This small molecule binds to this protein.
Small molecule (SMILES): Nc1ncnc2c1ncn2[C@@H]1O[C@H](COP(=O)(O)OP(=O)(O)O)[C@H]1CO

Binding-site contacts:
Ligand atom C12 contacts residue TRP17 of chain 1.A at 3.8 Å (hydrophobic).
Ligand atom O14 contacts residue ILE77 of chain 1.A at 3.4 Å.
Ligand atom O30 contacts residue TRP17 of chain 1.A at 3.0 Å (h-bond).
Ligand atom O19 contacts residue ASP132 of chain 1.A at 3.0 Å (salt-bridge).
Ligand atom C03 contacts residue PRO79 of chain 1.A at 3.8 Å (hydrophobic).
Ligand atom O16 contacts residue SER78 of chain 1.A at 3.9 Å.
Ligand atom C11 contacts residue ILE77 of chain 1.A at 3.9 Å (hydrophobic).
Ligand atom N08 contacts residue SER78 of chain 1.A at 3.9 Å.
Ligand atom C12 contacts residue HIS75 of chain 1.A at 3.9 Å.
Ligand atom N02 contacts residue PRO79 of chain 1.A at 3.9 Å.
Ligand atom N02 contacts residue TRP17 of chain 1.A at 3.9 Å.
Ligand atom O30 contacts residue ARG16 of chain 1.A at 3.9 Å.
Ligand atom O19 contacts residue MG1 of chain 1.C at 2.2 Å.
Ligand atom C09 contacts residue TRP17 of chain 1.A at 3.8 Å (hydrophobic).
Ligand atom O18 contacts residue ALA136 of chain 1.A at 3.6 Å.
Ligand atom O30 contacts residue HIS75 of chain 1.A at 2.4 Å (h-bond).
Ligand atom P17 contacts residue MG1 of chain 1.C at 3.5 Å.
Ligand atom O24 contacts residue LYS82 of chain 1.A at 3.2 Å.
Ligand atom O22 contacts residue SER78 of chain 1.A at 3.4 Å.
Ligand atom O30 contacts residue ILE77 of chain 1.A at 3.6 Å.
Ligand atom C13 contacts residue HIS75 of chain 1.A at 3.3 Å.
Ligand atom N10 contacts residue TRP17 of chain 1.A at 3.4 Å.
Ligand atom C29 contacts residue HIS75 of chain 1.A at 3.3 Å.
Ligand atom O24 contacts residue SER78 of chain 1.A at 3.7 Å.
Ligand atom N07 contacts residue ILE154 of chain 1.A at 3.8 Å.
Ligand atom C09 contacts residue SER78 of chain 1.A at 3.7 Å.
Ligand atom O20 contacts residue MG1 of chain 1.C at 3.8 Å.
Ligand atom N06 contacts residue ILE154 of chain 1.A at 3.8 Å.
Ligand atom P21 contacts residue SER78 of chain 1.A at 3.6 Å.
Ligand atom C11 contacts residue TRP17 of chain 1.A at 3.8 Å (hydrophobic).
Ligand atom O20 contacts residue SER78 of chain 1.A at 3.3 Å.
Ligand atom P21 contacts residue MG1 of chain 1.C at 3.2 Å.
Ligand atom C03 contacts residue TRP17 of chain 1.A at 3.5 Å (hydrophobic).
Ligand atom C29 contacts residue TRP17 of chain 1.A at 3.3 Å (hydrophobic).
Ligand atom O18 contacts residue LEU158 of chain 1.A at 3.7 Å.
Ligand atom C04 contacts residue TRP17 of chain 1.A at 3.9 Å (hydrophobic).
Ligand atom O22 contacts residue MG1 of chain 1.C at 3.5 Å.
Ligand atom O23 contacts residue MG1 of chain 1.C at 2.2 Å.
Ligand atom O14 contacts residue SER78 of chain 1.A at 2.9 Å (h-bond).
Ligand atom C29 contacts residue ARG16 of chain 1.A at 3.6 Å.

Sequence of chain 1.A:
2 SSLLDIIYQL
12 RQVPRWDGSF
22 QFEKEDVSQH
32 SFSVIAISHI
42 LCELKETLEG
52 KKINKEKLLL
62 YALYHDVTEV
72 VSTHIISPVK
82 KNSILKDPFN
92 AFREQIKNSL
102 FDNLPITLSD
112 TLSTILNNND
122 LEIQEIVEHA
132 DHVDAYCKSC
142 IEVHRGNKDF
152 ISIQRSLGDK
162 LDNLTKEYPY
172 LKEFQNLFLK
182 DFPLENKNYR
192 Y